Sequence of chain 1.B:
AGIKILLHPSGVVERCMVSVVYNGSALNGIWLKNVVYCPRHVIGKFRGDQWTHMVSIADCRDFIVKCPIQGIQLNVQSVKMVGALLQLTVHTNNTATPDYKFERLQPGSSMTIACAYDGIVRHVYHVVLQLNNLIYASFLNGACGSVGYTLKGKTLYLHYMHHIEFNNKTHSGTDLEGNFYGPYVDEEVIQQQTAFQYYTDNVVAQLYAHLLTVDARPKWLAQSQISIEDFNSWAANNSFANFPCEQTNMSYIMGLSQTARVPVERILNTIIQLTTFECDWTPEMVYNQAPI

This small molecule binds to this protein.
Small molecule (SMILES): COc1cccc2[nH]c(C(=O)N[C@@H](CC(C)C)C(=O)N[C@@H](C[C@@H]3CCNC3=O)[C@H](O)CO)cc12

Binding-site contacts:
Ligand atom O37 contacts residue HIS41 of chain 1.B at 3.0 Å (h-bond).
Ligand atom N8 contacts residue GLU165 of chain 1.B at 2.6 Å (salt-bridge).
Ligand atom C32 contacts residue GLU165 of chain 1.B at 3.5 Å.
Ligand atom N31 contacts residue PHE139 of chain 1.B at 3.1 Å (h-bond).
Ligand atom C24 contacts residue CYS144 of chain 1.B at 2.7 Å (hydrophobic).
Ligand atom N14 contacts residue GLU188 of chain 1.B at 3.3 Å (salt-bridge).
Ligand atom O35 contacts residue CYS144 of chain 1.B at 2.7 Å (h-bond).
Ligand atom C30 contacts residue GLU165 of chain 1.B at 3.4 Å.
Ligand atom C1 contacts residue GLU188 of chain 1.B at 3.6 Å.
Ligand atom O13 contacts residue ILE164 of chain 1.B at 3.2 Å.
Ligand atom C36 contacts residue HIS41 of chain 1.B at 3.2 Å.
Ligand atom C19 contacts residue ILE164 of chain 1.B at 3.7 Å (hydrophobic).
Ligand atom C15 contacts residue HIS163 of chain 1.B at 3.5 Å.
Ligand atom N23 contacts residue CYS144 of chain 1.B at 2.9 Å (h-bond).
Ligand atom C9 contacts residue GLU165 of chain 1.B at 3.6 Å.
Ligand atom O13 contacts residue GLU165 of chain 1.B at 2.8 Å (salt-bridge).
Ligand atom O37 contacts residue LEU27 of chain 1.B at 3.6 Å.
Ligand atom C34 contacts residue CYS144 of chain 1.B at 1.8 Å (hydrophobic).
Ligand atom C21 contacts residue HIS163 of chain 1.B at 3.8 Å.
Ligand atom O35 contacts residue ALA143 of chain 1.B at 3.5 Å (h-bond).
Ligand atom O37 contacts residue CYS144 of chain 1.B at 3.0 Å (h-bond).
Ligand atom N31 contacts residue LEU140 of chain 1.B at 3.7 Å.
Ligand atom O2 contacts residue GLU188 of chain 1.B at 3.2 Å.
Ligand atom N23 contacts residue HIS163 of chain 1.B at 3.2 Å (h-bond).
Ligand atom N31 contacts residue GLU165 of chain 1.B at 3.0 Å (salt-bridge).
Ligand atom C32 contacts residue HIS162 of chain 1.B at 3.5 Å.
Ligand atom O33 contacts residue GLU165 of chain 1.B at 3.4 Å.
Ligand atom O33 contacts residue HIS162 of chain 1.B at 2.5 Å (h-bond).
Ligand atom C10 contacts residue GLU188 of chain 1.B at 3.5 Å.
Ligand atom C19 contacts residue HIS41 of chain 1.B at 3.4 Å.
Ligand atom O35 contacts residue GLY142 of chain 1.B at 3.0 Å (h-bond).
Ligand atom C26 contacts residue HIS162 of chain 1.B at 3.6 Å.
Ligand atom C26 contacts residue CYS144 of chain 1.B at 3.2 Å (hydrophobic).
Ligand atom C7 contacts residue GLU165 of chain 1.B at 3.5 Å.
Ligand atom O33 contacts residue PHE139 of chain 1.B at 3.1 Å.
Ligand atom C19 contacts residue HIS163 of chain 1.B at 3.4 Å.
Ligand atom C18 contacts residue ILE164 of chain 1.B at 3.8 Å (hydrophobic).
Ligand atom C12 contacts residue ILE164 of chain 1.B at 3.6 Å (hydrophobic).
Ligand atom C32 contacts residue LEU140 of chain 1.B at 3.8 Å (hydrophobic).
Ligand atom C36 contacts residue CYS144 of chain 1.B at 2.6 Å (hydrophobic).